Binding-site contacts:
Ligand atom C1 contacts residue SER102 of chain 1.A at 3.9 Å.
Ligand atom N2 contacts residue ASN100 of chain 1.A at 3.0 Å (h-bond).
Ligand atom O5 contacts residue SER102 of chain 1.A at 4.3 Å.
Ligand atom C4 contacts residue ASN100 of chain 1.A at 4.2 Å.
Ligand atom C8 contacts residue ASN100 of chain 1.A at 4.4 Å.
Ligand atom C7 contacts residue ASN100 of chain 1.A at 3.2 Å.
Ligand atom C3 contacts residue ASN100 of chain 1.A at 3.8 Å.
Ligand atom C5 contacts residue ASN100 of chain 1.A at 3.6 Å.
Ligand atom O7 contacts residue ASN100 of chain 1.A at 2.9 Å (h-bond).
Ligand atom O5 contacts residue ASN100 of chain 1.A at 2.3 Å (h-bond).
Ligand atom C2 contacts residue ASN100 of chain 1.A at 2.5 Å.
Ligand atom C1 contacts residue ASN100 of chain 1.A at 1.4 Å.

Sequence of chain 1.A:
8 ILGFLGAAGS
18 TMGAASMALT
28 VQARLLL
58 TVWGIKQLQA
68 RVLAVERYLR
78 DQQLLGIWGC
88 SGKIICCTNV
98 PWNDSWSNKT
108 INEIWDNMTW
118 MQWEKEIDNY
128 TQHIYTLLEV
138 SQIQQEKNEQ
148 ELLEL

A small-molecule ligand and the protein it binds are described below.
Small molecule (SMILES): CC(=O)N[C@@H]1[C@@H](O)[C@H](O)[C@@H](CO)O[C@H]1O